Sequence of chain 16.C:
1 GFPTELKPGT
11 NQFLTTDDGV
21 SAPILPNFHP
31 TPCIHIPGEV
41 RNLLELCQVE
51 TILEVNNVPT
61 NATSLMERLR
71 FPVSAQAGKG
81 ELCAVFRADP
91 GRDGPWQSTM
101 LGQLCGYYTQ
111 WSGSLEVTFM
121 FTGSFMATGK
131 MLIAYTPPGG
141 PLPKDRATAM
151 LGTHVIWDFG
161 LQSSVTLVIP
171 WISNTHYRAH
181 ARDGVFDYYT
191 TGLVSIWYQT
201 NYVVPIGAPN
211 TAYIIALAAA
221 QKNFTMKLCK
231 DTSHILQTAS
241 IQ

The protein below binds the small molecule below.
Small molecule (SMILES): CCO/N=C/c1ccc(OCC[C@@H](C)CCN2CCN(c3ccnc(N)c3)C2=O)cc1

Sequence of chain 20.C:
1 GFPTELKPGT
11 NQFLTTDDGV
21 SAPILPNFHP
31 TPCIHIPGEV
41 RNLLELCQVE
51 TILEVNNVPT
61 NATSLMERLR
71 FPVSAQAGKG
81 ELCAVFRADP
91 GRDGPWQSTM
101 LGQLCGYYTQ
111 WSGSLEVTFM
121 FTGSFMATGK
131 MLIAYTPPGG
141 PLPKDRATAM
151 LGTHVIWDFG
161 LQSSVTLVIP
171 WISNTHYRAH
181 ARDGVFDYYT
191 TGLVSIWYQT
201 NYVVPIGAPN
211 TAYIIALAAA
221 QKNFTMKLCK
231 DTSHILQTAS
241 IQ

Sequence of chain 20.A:
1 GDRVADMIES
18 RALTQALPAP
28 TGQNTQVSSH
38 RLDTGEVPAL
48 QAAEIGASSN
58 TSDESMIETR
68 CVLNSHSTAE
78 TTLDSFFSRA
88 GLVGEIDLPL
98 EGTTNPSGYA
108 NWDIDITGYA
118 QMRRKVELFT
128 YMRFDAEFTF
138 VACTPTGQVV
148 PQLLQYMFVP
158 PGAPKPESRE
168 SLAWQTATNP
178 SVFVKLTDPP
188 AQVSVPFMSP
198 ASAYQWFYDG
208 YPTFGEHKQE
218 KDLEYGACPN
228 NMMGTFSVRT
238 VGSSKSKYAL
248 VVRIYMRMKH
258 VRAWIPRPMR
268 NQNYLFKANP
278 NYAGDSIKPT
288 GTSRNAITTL

Binding-site contacts:
Ligand atom CAZ contacts residue VAL192 of chain 20.A at 3.6 Å (hydrophobic).
Ligand atom CAF contacts residue ASN228 of chain 20.A at 3.8 Å.
Ligand atom CAM contacts residue PRO177 of chain 20.A at 3.6 Å (hydrophobic).
Ligand atom CAI contacts residue PHE155 of chain 20.A at 3.1 Å (hydrophobic).
Ligand atom CAA contacts residue PRO177 of chain 20.A at 3.5 Å (hydrophobic).
Ligand atom CAR contacts residue TYR201 of chain 20.A at 3.2 Å (hydrophobic).
Ligand atom CAG contacts residue ASN228 of chain 20.A at 3.3 Å.
Ligand atom CAA contacts residue TYR153 of chain 20.A at 3.9 Å (hydrophobic).
Ligand atom CAS contacts residue TYR201 of chain 20.A at 3.7 Å (hydrophobic).
Ligand atom NBE contacts residue TRP203 of chain 20.A at 3.8 Å.
Ligand atom CBB contacts residue ASN228 of chain 20.A at 3.7 Å.
Ligand atom CAS contacts residue ASN228 of chain 20.A at 3.8 Å.
Ligand atom CAB contacts residue PHE131 of chain 20.A at 3.8 Å (hydrophobic).
Ligand atom CAR contacts residue ASN228 of chain 20.A at 3.7 Å.
Ligand atom OAD contacts residue ASP112 of chain 20.A at 3.4 Å.
Ligand atom CAJ contacts residue VAL192 of chain 20.A at 3.7 Å (hydrophobic).
Ligand atom CBA contacts residue ILE111 of chain 20.A at 3.7 Å (hydrophobic).
Ligand atom CAG contacts residue GLN202 of chain 20.A at 3.5 Å.
Ligand atom CAL contacts residue THR114 of chain 20.A at 3.8 Å.
Ligand atom CAH contacts residue VAL192 of chain 20.A at 3.5 Å (hydrophobic).
Ligand atom CAA contacts residue VAL179 of chain 20.A at 3.1 Å (hydrophobic).
Ligand atom CAJ contacts residue PHE135 of chain 20.A at 3.1 Å (hydrophobic).
Ligand atom CAM contacts residue PHE155 of chain 20.A at 3.8 Å (hydrophobic).
Ligand atom CAA contacts residue SER178 of chain 20.A at 3.5 Å.
Ligand atom CAH contacts residue PHE135 of chain 20.A at 3.4 Å (hydrophobic).
Ligand atom CAF contacts residue TRP203 of chain 20.A at 3.7 Å (hydrophobic).
Ligand atom NAT contacts residue PHE155 of chain 20.A at 3.6 Å.
Ligand atom CAQ contacts residue ILE113 of chain 20.A at 3.9 Å (hydrophobic).
Ligand atom NAC contacts residue THR114 of chain 20.A at 3.1 Å (h-bond).
Ligand atom NAC contacts residue ALA275 of chain 20.A at 3.5 Å.
Ligand atom OAV contacts residue VAL190 of chain 20.A at 3.9 Å.
Ligand atom CAE contacts residue PHE137 of chain 20.A at 3.9 Å (hydrophobic).
Ligand atom CAB contacts residue PHE135 of chain 20.A at 3.8 Å (hydrophobic).
Ligand atom CAY contacts residue THR114 of chain 20.A at 3.8 Å.
Ligand atom CAF contacts residue GLN202 of chain 20.A at 3.5 Å.
Ligand atom CAK contacts residue PHE155 of chain 20.A at 2.9 Å (hydrophobic).
Ligand atom OAW contacts residue MET195 of chain 20.A at 3.5 Å.
Ligand atom OAD contacts residue ILE113 of chain 20.A at 3.1 Å (h-bond).
Ligand atom OAW contacts residue ILE111 of chain 20.A at 3.2 Å.
Ligand atom CAN contacts residue PHE135 of chain 20.A at 3.4 Å (hydrophobic).